Sequence of chain 1.A:
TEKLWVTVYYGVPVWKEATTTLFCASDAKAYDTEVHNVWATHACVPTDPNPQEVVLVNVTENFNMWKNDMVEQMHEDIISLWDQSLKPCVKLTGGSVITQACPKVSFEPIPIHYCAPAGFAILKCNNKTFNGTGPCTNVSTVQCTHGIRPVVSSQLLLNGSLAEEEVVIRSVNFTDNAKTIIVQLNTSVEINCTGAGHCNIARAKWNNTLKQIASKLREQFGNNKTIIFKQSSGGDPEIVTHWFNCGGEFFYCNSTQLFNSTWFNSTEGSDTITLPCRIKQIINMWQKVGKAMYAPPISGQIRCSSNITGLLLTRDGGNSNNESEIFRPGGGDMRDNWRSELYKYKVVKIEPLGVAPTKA

The small molecule below binds the protein below.
Small molecule (SMILES): CC(=O)N[C@@H]1[C@@H](O)[C@H](O)[C@@H](CO)O[C@H]1O

Binding-site contacts:
Ligand atom C6 contacts residue GLU108 of chain 1.A at 3.7 Å.
Ligand atom C8 contacts residue ASN245 of chain 1.A at 3.6 Å.
Ligand atom C7 contacts residue SER315 of chain 1.A at 4.0 Å.
Ligand atom C6 contacts residue NAG1 of chain 1.R at 3.6 Å.
Ligand atom O7 contacts residue PRO109 of chain 1.A at 3.7 Å.
Ligand atom C3 contacts residue SER315 of chain 1.A at 3.5 Å.
Ligand atom C5 contacts residue NAG1 of chain 1.R at 3.4 Å.
Ligand atom C1 contacts residue NAG1 of chain 1.R at 4.1 Å.
Ligand atom C5 contacts residue SER314 of chain 1.A at 3.5 Å.
Ligand atom C2 contacts residue SER315 of chain 1.A at 3.5 Å.
Ligand atom N2 contacts residue ASN159 of chain 1.A at 2.8 Å (h-bond).
Ligand atom N2 contacts residue SER315 of chain 1.A at 2.9 Å (h-bond).
Ligand atom C2 contacts residue ASN159 of chain 1.A at 2.3 Å.
Ligand atom C3 contacts residue ASN159 of chain 1.A at 3.7 Å.
Ligand atom C5 contacts residue ASN159 of chain 1.A at 3.6 Å.
Ligand atom C8 contacts residue VAL151 of chain 1.A at 3.5 Å (hydrophobic).
Ligand atom C4 contacts residue ASN159 of chain 1.A at 4.2 Å.
Ligand atom O5 contacts residue NAG1 of chain 1.R at 3.5 Å (h-bond).
Ligand atom O4 contacts residue SER314 of chain 1.A at 3.8 Å.
Ligand atom O6 contacts residue NAG1 of chain 1.R at 3.8 Å.
Ligand atom C8 contacts residue SER315 of chain 1.A at 4.2 Å.
Ligand atom C4 contacts residue SER314 of chain 1.A at 4.0 Å.
Ligand atom O4 contacts residue GLU108 of chain 1.A at 2.8 Å (salt-bridge).
Ligand atom C1 contacts residue ASN159 of chain 1.A at 1.4 Å.
Ligand atom O3 contacts residue CYS313 of chain 1.A at 4.0 Å.
Ligand atom O7 contacts residue ASN245 of chain 1.A at 3.7 Å.
Ligand atom C1 contacts residue SER315 of chain 1.A at 3.6 Å.
Ligand atom C1 contacts residue SER314 of chain 1.A at 4.3 Å.
Ligand atom C8 contacts residue LEU158 of chain 1.A at 3.5 Å (hydrophobic).
Ligand atom O7 contacts residue ASN159 of chain 1.A at 4.1 Å.
Ligand atom O5 contacts residue ASN159 of chain 1.A at 2.4 Å (h-bond).
Ligand atom C7 contacts residue ASN159 of chain 1.A at 3.5 Å.
Ligand atom C4 contacts residue GLU108 of chain 1.A at 3.1 Å.
Ligand atom C7 contacts residue VAL151 of chain 1.A at 4.2 Å (hydrophobic).
Ligand atom C3 contacts residue SER314 of chain 1.A at 4.1 Å.
Ligand atom C5 contacts residue GLU108 of chain 1.A at 4.1 Å.
Ligand atom O6 contacts residue GLU108 of chain 1.A at 3.7 Å.
Ligand atom O6 contacts residue SER314 of chain 1.A at 4.2 Å.
Ligand atom C7 contacts residue ASN245 of chain 1.A at 3.9 Å.
Ligand atom O3 contacts residue GLU108 of chain 1.A at 4.2 Å.